Sequence of chain 1.B:
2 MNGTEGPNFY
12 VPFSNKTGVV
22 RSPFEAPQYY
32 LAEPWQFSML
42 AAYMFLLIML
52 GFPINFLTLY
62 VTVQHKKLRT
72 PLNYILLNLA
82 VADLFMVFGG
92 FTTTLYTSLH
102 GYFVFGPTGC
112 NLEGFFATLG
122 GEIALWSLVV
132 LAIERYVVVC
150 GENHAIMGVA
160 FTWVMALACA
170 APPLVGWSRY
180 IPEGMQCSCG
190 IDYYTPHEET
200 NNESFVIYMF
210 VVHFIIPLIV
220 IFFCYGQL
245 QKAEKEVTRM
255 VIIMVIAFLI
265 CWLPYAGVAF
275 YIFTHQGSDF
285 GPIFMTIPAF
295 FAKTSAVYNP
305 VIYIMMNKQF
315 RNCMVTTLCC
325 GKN

This protein binds this small molecule.
Small molecule (SMILES): CC(=O)N[C@H]1CO[C@H](CO)[C@@H](O[C@]2(O)O[C@H](CO)[C@@H](O)[C@H](O)[C@H]2NC(C)=O)[C@@H]1O

Binding-site contacts:
Ligand atom C7 contacts residue ASN3 of chain 1.B at 4.0 Å.
Ligand atom C1 contacts residue GLY281 of chain 1.B at 3.8 Å.
Ligand atom O5 contacts residue ASP283 of chain 1.B at 3.4 Å (salt-bridge).
Ligand atom C8 contacts residue ASN3 of chain 1.B at 3.5 Å.
Ligand atom O5 contacts residue ASN3 of chain 1.B at 2.7 Å (h-bond).
Ligand atom C2 contacts residue ASN3 of chain 1.B at 3.1 Å.
Ligand atom C5 contacts residue ASP283 of chain 1.B at 4.3 Å.
Ligand atom N2 contacts residue GLY281 of chain 1.B at 4.3 Å.
Ligand atom C8 contacts residue GLY281 of chain 1.B at 3.2 Å.
Ligand atom C5 contacts residue ASN3 of chain 1.B at 4.0 Å.
Ligand atom N2 contacts residue ASN3 of chain 1.B at 3.5 Å (h-bond).
Ligand atom C3 contacts residue ASN3 of chain 1.B at 4.4 Å.
Ligand atom C1 contacts residue ASP283 of chain 1.B at 4.4 Å.
Ligand atom O5 contacts residue SER282 of chain 1.B at 3.5 Å.
Ligand atom C6 contacts residue ASP283 of chain 1.B at 3.9 Å.
Ligand atom C1 contacts residue SER282 of chain 1.B at 4.1 Å.
Ligand atom C6 contacts residue SER282 of chain 1.B at 4.5 Å.
Ligand atom O5 contacts residue GLY281 of chain 1.B at 4.1 Å.
Ligand atom C7 contacts residue GLY281 of chain 1.B at 4.1 Å.
Ligand atom O6 contacts residue ASP283 of chain 1.B at 3.6 Å (salt-bridge).
Ligand atom C2 contacts residue GLY281 of chain 1.B at 3.9 Å.
Ligand atom O6 contacts residue SER282 of chain 1.B at 3.4 Å.
Ligand atom C8 contacts residue MET2 of chain 1.B at 4.1 Å (hydrophobic).
Ligand atom C1 contacts residue ASN3 of chain 1.B at 2.0 Å.